Binding-site contacts:
Ligand atom O3 contacts residue GLN158 of chain 1.C at 2.8 Å (h-bond).
Ligand atom C6 contacts residue GLN64 of chain 1.C at 3.5 Å.
Ligand atom C5 contacts residue PRO31 of chain 1.C at 4.3 Å (hydrophobic).
Ligand atom C4 contacts residue MET33 of chain 1.C at 3.9 Å (hydrophobic).
Ligand atom C3 contacts residue MET33 of chain 1.C at 4.4 Å (hydrophobic).
Ligand atom O4 contacts residue MET33 of chain 1.C at 3.8 Å.
Ligand atom C5 contacts residue VAL137 of chain 1.C at 4.3 Å (hydrophobic).
Ligand atom O2 contacts residue MET33 of chain 1.C at 3.7 Å.
Ligand atom C2 contacts residue MET33 of chain 1.C at 3.8 Å (hydrophobic).
Ligand atom C3 contacts residue PRO31 of chain 1.C at 4.5 Å (hydrophobic).
Ligand atom C5 contacts residue PHE151 of chain 1.C at 4.2 Å (hydrophobic).
Ligand atom O3 contacts residue GLN64 of chain 1.C at 2.9 Å (h-bond).
Ligand atom C6 contacts residue ILE136 of chain 1.C at 3.8 Å (hydrophobic).
Ligand atom C5 contacts residue GLN158 of chain 1.C at 3.7 Å.
Ligand atom C6 contacts residue VAL137 of chain 1.C at 4.2 Å (hydrophobic).
Ligand atom C1 contacts residue GLN158 of chain 1.C at 4.2 Å.
Ligand atom O4 contacts residue ILE136 of chain 1.C at 3.5 Å.
Ligand atom O1 contacts residue ASP155 of chain 1.C at 4.3 Å.
Ligand atom C2 contacts residue GLN158 of chain 1.C at 3.9 Å.
Ligand atom O3 contacts residue VAL133 of chain 1.C at 4.0 Å.
Ligand atom O4 contacts residue GLN64 of chain 1.C at 2.7 Å (h-bond).
Ligand atom C3 contacts residue GLN158 of chain 1.C at 4.3 Å.
Ligand atom O1 contacts residue GLN158 of chain 1.C at 3.7 Å.
Ligand atom O2 contacts residue THR32 of chain 1.C at 3.9 Å.
Ligand atom C2 contacts residue GLN64 of chain 1.C at 3.6 Å.
Ligand atom C4 contacts residue PRO31 of chain 1.C at 3.5 Å (hydrophobic).
Ligand atom O4 contacts residue ASN61 of chain 1.C at 4.1 Å.
Ligand atom C1 contacts residue MET33 of chain 1.C at 4.1 Å (hydrophobic).
Ligand atom C4 contacts residue THR32 of chain 1.C at 3.6 Å.
Ligand atom O2 contacts residue PRO31 of chain 1.C at 4.0 Å.

A small-molecule ligand and the protein it binds are described below.
Small molecule (SMILES): CC(C)(CO)[C@@H](O)C(=O)[O-]

Sequence of chain 1.C:
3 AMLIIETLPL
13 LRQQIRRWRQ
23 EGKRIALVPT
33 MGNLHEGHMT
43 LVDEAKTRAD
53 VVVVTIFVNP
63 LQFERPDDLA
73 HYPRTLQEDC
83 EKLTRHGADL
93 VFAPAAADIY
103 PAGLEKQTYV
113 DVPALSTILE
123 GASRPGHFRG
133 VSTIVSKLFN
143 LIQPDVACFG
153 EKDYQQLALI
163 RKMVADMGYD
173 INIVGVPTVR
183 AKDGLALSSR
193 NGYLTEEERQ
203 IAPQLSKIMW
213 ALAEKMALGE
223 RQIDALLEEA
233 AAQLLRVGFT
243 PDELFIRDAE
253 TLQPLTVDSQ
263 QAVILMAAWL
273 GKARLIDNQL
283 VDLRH